A small-molecule ligand and the protein it binds are described below.
Small molecule (SMILES): CC(=O)SCCCCn1cnc2c(N)ncnc21

Sequence of chain 1.A:
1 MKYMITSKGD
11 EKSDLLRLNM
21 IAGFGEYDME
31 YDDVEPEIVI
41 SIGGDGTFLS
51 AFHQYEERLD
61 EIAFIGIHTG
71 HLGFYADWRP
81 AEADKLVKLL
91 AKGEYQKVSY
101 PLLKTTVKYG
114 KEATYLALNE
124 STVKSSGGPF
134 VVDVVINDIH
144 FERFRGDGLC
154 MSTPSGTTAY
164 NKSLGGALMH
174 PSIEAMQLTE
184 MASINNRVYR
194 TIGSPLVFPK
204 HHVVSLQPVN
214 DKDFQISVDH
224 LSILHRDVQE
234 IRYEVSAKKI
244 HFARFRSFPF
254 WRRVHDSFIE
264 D

Sequence of chain 4.A:
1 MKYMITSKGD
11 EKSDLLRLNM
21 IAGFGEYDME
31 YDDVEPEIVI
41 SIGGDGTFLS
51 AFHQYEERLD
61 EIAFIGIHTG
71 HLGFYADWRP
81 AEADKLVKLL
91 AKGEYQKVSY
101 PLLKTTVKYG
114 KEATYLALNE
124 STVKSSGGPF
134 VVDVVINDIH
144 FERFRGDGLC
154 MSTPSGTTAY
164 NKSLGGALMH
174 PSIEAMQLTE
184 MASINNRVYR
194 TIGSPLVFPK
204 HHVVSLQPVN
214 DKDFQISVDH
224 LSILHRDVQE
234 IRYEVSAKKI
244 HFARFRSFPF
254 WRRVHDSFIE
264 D

Binding-site contacts:
Ligand atom N7 contacts residue ASN122 of chain 4.A at 2.7 Å (h-bond).
Ligand atom N3 contacts residue PHE74 of chain 4.A at 4.3 Å.
Ligand atom N1 contacts residue PHE74 of chain 4.A at 3.5 Å.
Ligand atom N6 contacts residue SER158 of chain 4.A at 3.1 Å (h-bond).
Ligand atom N1 contacts residue ALA162 of chain 4.A at 3.5 Å (h-bond).
Ligand atom C4 contacts residue ASP45 of chain 4.A at 3.7 Å.
Ligand atom N6 contacts residue TYR75 of chain 4.A at 3.7 Å.
Ligand atom C6 contacts residue ASN122 of chain 4.A at 3.8 Å.
Ligand atom OAC contacts residue TYR163 of chain 4.A at 3.6 Å.
Ligand atom C8 contacts residue ASP45 of chain 4.A at 3.4 Å.
Ligand atom OAC contacts residue SER166 of chain 4.A at 3.5 Å (h-bond).
Ligand atom N6 contacts residue THR161 of chain 4.A at 3.3 Å (h-bond).
Ligand atom N6 contacts residue GLY159 of chain 4.A at 4.2 Å.
Ligand atom C2 contacts residue THR161 of chain 4.A at 3.3 Å.
Ligand atom SAM contacts residue TYR163 of chain 4.A at 4.0 Å.
Ligand atom CAA contacts residue ILE187 of chain 1.A at 3.8 Å (hydrophobic).
Ligand atom C6 contacts residue ALA162 of chain 4.A at 3.7 Å (hydrophobic).
Ligand atom N6 contacts residue ALA162 of chain 4.A at 4.1 Å.
Ligand atom N3 contacts residue ALA162 of chain 4.A at 4.2 Å.
Ligand atom C6 contacts residue THR161 of chain 4.A at 3.3 Å.
Ligand atom C5 contacts residue ASP45 of chain 4.A at 3.9 Å.
Ligand atom OAC contacts residue ILE187 of chain 1.A at 4.2 Å.
Ligand atom C2 contacts residue ALA162 of chain 4.A at 3.8 Å (hydrophobic).
Ligand atom C6 contacts residue SER158 of chain 4.A at 4.2 Å.
Ligand atom C5 contacts residue ALA162 of chain 4.A at 3.9 Å (hydrophobic).
Ligand atom N7 contacts residue ASP45 of chain 4.A at 3.9 Å.
Ligand atom N7 contacts residue TYR75 of chain 4.A at 3.7 Å.
Ligand atom N9 contacts residue ASP45 of chain 4.A at 3.6 Å.
Ligand atom N3 contacts residue THR161 of chain 4.A at 4.3 Å.
Ligand atom CAN contacts residue ILE187 of chain 1.A at 4.1 Å (hydrophobic).
Ligand atom C8 contacts residue ASN122 of chain 4.A at 3.3 Å.
Ligand atom C4 contacts residue ALA162 of chain 4.A at 4.1 Å (hydrophobic).
Ligand atom C2 contacts residue PHE74 of chain 4.A at 3.5 Å (hydrophobic).
Ligand atom N6 contacts residue ASN122 of chain 4.A at 3.0 Å (h-bond).
Ligand atom CAH contacts residue ILE187 of chain 1.A at 3.7 Å (hydrophobic).
Ligand atom N3 contacts residue ASP45 of chain 4.A at 4.1 Å.
Ligand atom C6 contacts residue PHE74 of chain 4.A at 4.2 Å (hydrophobic).
Ligand atom CAI contacts residue ASP45 of chain 4.A at 3.9 Å.
Ligand atom C5 contacts residue ASN122 of chain 4.A at 3.6 Å.
Ligand atom N1 contacts residue THR161 of chain 4.A at 2.5 Å (h-bond).